This protein binds this small molecule.
Small molecule (SMILES): Nc1ncnc2c1ncn2[C@@H]1O[C@H](CNS(=O)(=O)NC(=O)CCCC[C@@H]2SC[C@@H]3NC(=O)N[C@@H]32)[C@@H](O)[C@H]1O

Sequence of chain 1.B:
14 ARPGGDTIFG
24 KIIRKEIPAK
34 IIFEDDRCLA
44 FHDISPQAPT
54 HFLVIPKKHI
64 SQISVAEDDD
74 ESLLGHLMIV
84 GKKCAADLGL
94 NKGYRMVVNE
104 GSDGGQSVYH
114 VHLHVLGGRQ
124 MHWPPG

Binding-site contacts:
Ligand atom O2' contacts residue SER48 of chain 1.B at 3.5 Å.
Ligand atom N5' contacts residue HIS117 of chain 1.B at 3.3 Å (h-bond).
Ligand atom C1' contacts residue ASP46 of chain 1.B at 3.4 Å.
Ligand atom OCB contacts residue TRP126 of chain 1.A at 3.7 Å.
Ligand atom O2' contacts residue ASP46 of chain 1.B at 2.5 Å (salt-bridge).
Ligand atom CBB contacts residue SER110 of chain 1.B at 3.4 Å.
Ligand atom C2 contacts residue PHE44 of chain 1.B at 3.6 Å (hydrophobic).
Ligand atom C5 contacts residue ILE47 of chain 1.B at 3.5 Å (hydrophobic).
Ligand atom N5' contacts residue SER110 of chain 1.B at 3.6 Å (h-bond).
Ligand atom C4 contacts residue ILE47 of chain 1.B at 3.5 Å (hydrophobic).
Ligand atom OP1 contacts residue HIS115 of chain 1.B at 2.9 Å (h-bond).
Ligand atom O4' contacts residue PHE22 of chain 1.B at 3.3 Å.
Ligand atom N5' contacts residue HIS115 of chain 1.B at 2.7 Å (h-bond).
Ligand atom OP1 contacts residue HIS117 of chain 1.B at 3.1 Å (h-bond).
Ligand atom C5' contacts residue HIS115 of chain 1.B at 3.4 Å.
Ligand atom O3' contacts residue HIS117 of chain 1.B at 3.4 Å.
Ligand atom C2 contacts residue HIS45 of chain 1.B at 3.5 Å.
Ligand atom OP2 contacts residue GLN109 of chain 1.B at 3.3 Å.
Ligand atom OP1 contacts residue ASN102 of chain 1.B at 2.7 Å (h-bond).
Ligand atom C4' contacts residue ASP46 of chain 1.B at 3.7 Å.
Ligand atom NBB contacts residue GLY108 of chain 1.B at 3.0 Å (h-bond).
Ligand atom NBB contacts residue SER110 of chain 1.B at 2.5 Å (h-bond).
Ligand atom C2 contacts residue ILE47 of chain 1.B at 3.6 Å (hydrophobic).
Ligand atom OP2 contacts residue HIS115 of chain 1.B at 2.9 Å (h-bond).
Ligand atom OP2 contacts residue SER110 of chain 1.B at 2.4 Å (h-bond).
Ligand atom CAB contacts residue SER110 of chain 1.B at 3.4 Å.
Ligand atom OCB contacts residue GLY108 of chain 1.B at 3.0 Å (h-bond).
Ligand atom N7 contacts residue ILE21 of chain 1.B at 3.1 Å.
Ligand atom S contacts residue HIS115 of chain 1.B at 3.0 Å (h-bond).
Ligand atom N3 contacts residue ILE47 of chain 1.B at 3.4 Å (h-bond).
Ligand atom C5' contacts residue SER110 of chain 1.B at 3.1 Å.
Ligand atom C8 contacts residue ILE21 of chain 1.B at 3.6 Å (hydrophobic).
Ligand atom O3' contacts residue ASP46 of chain 1.B at 2.6 Å (salt-bridge).
Ligand atom OCB contacts residue ASN102 of chain 1.B at 3.5 Å (h-bond).
Ligand atom OP2 contacts residue VAL111 of chain 1.B at 3.1 Å (h-bond).
Ligand atom O4' contacts residue LEU56 of chain 1.B at 3.7 Å.
Ligand atom C2' contacts residue ASP46 of chain 1.B at 3.4 Å.
Ligand atom S contacts residue SER110 of chain 1.B at 3.2 Å (h-bond).
Ligand atom C3' contacts residue ASP46 of chain 1.B at 3.5 Å.
Ligand atom CBB contacts residue GLY108 of chain 1.B at 3.1 Å.

Sequence of chain 1.A:
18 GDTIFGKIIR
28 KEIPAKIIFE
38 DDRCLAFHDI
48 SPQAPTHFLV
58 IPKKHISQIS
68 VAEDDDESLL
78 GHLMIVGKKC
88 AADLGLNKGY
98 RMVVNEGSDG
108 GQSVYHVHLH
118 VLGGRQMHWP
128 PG